Binding-site contacts:
Ligand atom O2 contacts residue GLU112 of chain 1.A at 2.7 Å (salt-bridge).
Ligand atom O3 contacts residue ARG67 of chain 1.A at 2.9 Å (salt-bridge).
Ligand atom C5 contacts residue GLU154 of chain 1.A at 3.9 Å.
Ligand atom O1 contacts residue ASP15 of chain 1.A at 3.1 Å (salt-bridge).
Ligand atom C2 contacts residue TRP231 of chain 1.A at 3.8 Å (hydrophobic).
Ligand atom O5 contacts residue TYR156 of chain 1.A at 3.3 Å.
Ligand atom C4 contacts residue TYR156 of chain 1.A at 3.9 Å (hydrophobic).
Ligand atom C3 contacts residue TRP63 of chain 1.A at 3.5 Å (hydrophobic).
Ligand atom C1 contacts residue ASP15 of chain 1.A at 3.6 Å.
Ligand atom C6 contacts residue PRO155 of chain 1.A at 3.8 Å (hydrophobic).
Ligand atom C1 contacts residue LYS16 of chain 1.A at 3.7 Å.
Ligand atom O6 contacts residue PRO155 of chain 1.A at 3.3 Å.
Ligand atom C6 contacts residue GLU154 of chain 1.A at 3.2 Å.
Ligand atom C1 contacts residue TYR156 of chain 1.A at 3.6 Å (hydrophobic).
Ligand atom C3 contacts residue ASP66 of chain 1.A at 3.4 Å.
Ligand atom O3 contacts residue GLU112 of chain 1.A at 3.7 Å.
Ligand atom C6 contacts residue TYR156 of chain 1.A at 3.8 Å (hydrophobic).
Ligand atom O6 contacts residue PHE157 of chain 1.A at 3.9 Å.
Ligand atom O2 contacts residue MET331 of chain 1.A at 3.9 Å.
Ligand atom O2 contacts residue TRP63 of chain 1.A at 3.3 Å (h-bond).
Ligand atom O1 contacts residue ASN13 of chain 1.A at 3.4 Å (h-bond).
Ligand atom O3 contacts residue TRP341 of chain 1.A at 3.7 Å.
Ligand atom O2 contacts residue ALA64 of chain 1.A at 3.3 Å.
Ligand atom O2 contacts residue ASP66 of chain 1.A at 2.6 Å (salt-bridge).
Ligand atom C2 contacts residue GLU112 of chain 1.A at 3.5 Å.
Ligand atom C2 contacts residue ASP66 of chain 1.A at 3.4 Å.
Ligand atom O3 contacts residue TRP63 of chain 1.A at 3.4 Å (h-bond).
Ligand atom O2 contacts residue LYS16 of chain 1.A at 2.9 Å (salt-bridge).
Ligand atom O6 contacts residue TYR156 of chain 1.A at 3.0 Å (h-bond).
Ligand atom C4 contacts residue TRP341 of chain 1.A at 3.5 Å (hydrophobic).
Ligand atom C6 contacts residue TRP341 of chain 1.A at 3.6 Å (hydrophobic).
Ligand atom O3 contacts residue ASP66 of chain 1.A at 2.5 Å (salt-bridge).
Ligand atom O1 contacts residue LYS16 of chain 1.A at 3.2 Å (salt-bridge).
Ligand atom O4 contacts residue ARG67 of chain 1.A at 2.7 Å (salt-bridge).
Ligand atom O6 contacts residue GLU154 of chain 1.A at 2.6 Å (salt-bridge).
Ligand atom C1 contacts residue TRP231 of chain 1.A at 3.8 Å (hydrophobic).
Ligand atom O3 contacts residue ALA64 of chain 1.A at 3.4 Å.
Ligand atom C2 contacts residue LYS16 of chain 1.A at 3.9 Å.
Ligand atom O4 contacts residue TRP341 of chain 1.A at 3.9 Å.
Ligand atom C4 contacts residue ARG67 of chain 1.A at 3.8 Å.

Sequence of chain 1.A:
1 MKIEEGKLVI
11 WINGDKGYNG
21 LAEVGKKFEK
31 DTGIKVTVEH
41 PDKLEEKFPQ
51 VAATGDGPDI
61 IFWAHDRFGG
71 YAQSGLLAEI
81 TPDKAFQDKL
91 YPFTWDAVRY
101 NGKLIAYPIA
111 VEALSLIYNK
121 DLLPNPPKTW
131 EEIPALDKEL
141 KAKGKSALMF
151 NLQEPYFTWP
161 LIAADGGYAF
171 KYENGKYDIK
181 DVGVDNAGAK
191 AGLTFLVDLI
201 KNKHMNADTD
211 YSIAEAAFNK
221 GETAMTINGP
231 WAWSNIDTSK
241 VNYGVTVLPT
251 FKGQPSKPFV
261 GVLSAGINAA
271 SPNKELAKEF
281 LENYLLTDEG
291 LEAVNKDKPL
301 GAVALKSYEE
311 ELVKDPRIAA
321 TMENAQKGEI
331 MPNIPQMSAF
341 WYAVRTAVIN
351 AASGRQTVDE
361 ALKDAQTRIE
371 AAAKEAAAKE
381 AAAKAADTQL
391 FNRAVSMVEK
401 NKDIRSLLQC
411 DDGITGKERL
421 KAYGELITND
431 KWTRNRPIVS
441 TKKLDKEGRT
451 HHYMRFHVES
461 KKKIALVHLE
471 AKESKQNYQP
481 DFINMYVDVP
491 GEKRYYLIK

The protein below binds the small molecule below.
Small molecule (SMILES): OC[C@H]1O[C@H](O[C@H]2[C@H](O)[C@@H](O)[C@@H](O)O[C@@H]2CO)[C@H](O)[C@@H](O)[C@@H]1O